Binding-site contacts:
Ligand atom C8 contacts residue TYR159 of chain 1.B at 3.5 Å (hydrophobic).
Ligand atom C14 contacts residue VAL199 of chain 1.B at 3.8 Å (hydrophobic).
Ligand atom C14 contacts residue MET132 of chain 1.B at 3.5 Å (hydrophobic).
Ligand atom O24 contacts residue TYR112 of chain 1.B at 3.8 Å.
Ligand atom N6 contacts residue VAL196 of chain 1.B at 3.8 Å.
Ligand atom C7 contacts residue TYR159 of chain 1.B at 3.7 Å (hydrophobic).
Ligand atom C26 contacts residue LYS113 of chain 1.B at 3.7 Å.
Ligand atom C7 contacts residue VAL196 of chain 1.B at 3.5 Å (hydrophobic).
Ligand atom C3 contacts residue ALA24 of chain 1.D at 3.5 Å (hydrophobic).
Ligand atom C15 contacts residue MET132 of chain 1.B at 3.6 Å (hydrophobic).
Ligand atom C10 contacts residue MET132 of chain 1.B at 3.7 Å (hydrophobic).
Ligand atom C5 contacts residue ILE194 of chain 1.B at 3.8 Å (hydrophobic).
Ligand atom C13 contacts residue PHE237 of chain 1.B at 3.7 Å (hydrophobic).
Ligand atom C4 contacts residue TYR159 of chain 1.B at 3.7 Å (hydrophobic).
Ligand atom C5 contacts residue TYR159 of chain 1.B at 3.7 Å (hydrophobic).
Ligand atom C18 contacts residue PHE237 of chain 1.B at 3.8 Å (hydrophobic).
Ligand atom O25 contacts residue THR111 of chain 1.B at 3.4 Å (h-bond).
Ligand atom C20 contacts residue PHE237 of chain 1.B at 3.4 Å (hydrophobic).
Ligand atom C8 contacts residue VAL196 of chain 1.B at 3.7 Å (hydrophobic).
Ligand atom C13 contacts residue MET132 of chain 1.B at 3.8 Å (hydrophobic).
Ligand atom C11 contacts residue LEU134 of chain 1.B at 3.8 Å (hydrophobic).
Ligand atom C27 contacts residue ASP236 of chain 1.B at 3.6 Å.
Ligand atom O16 contacts residue MET132 of chain 1.B at 3.6 Å.
Ligand atom C4 contacts residue ILE194 of chain 1.B at 3.8 Å (hydrophobic).
Ligand atom C21 contacts residue PHE237 of chain 1.B at 3.7 Å (hydrophobic).
Ligand atom C23 contacts residue PHE237 of chain 1.B at 3.8 Å (hydrophobic).
Ligand atom C26 contacts residue THR111 of chain 1.B at 3.6 Å.
Ligand atom O25 contacts residue TYR112 of chain 1.B at 3.4 Å.
Ligand atom C3 contacts residue PRO181 of chain 1.B at 3.7 Å (hydrophobic).
Ligand atom C3 contacts residue TYR159 of chain 1.B at 3.7 Å (hydrophobic).
Ligand atom C21 contacts residue TYR112 of chain 1.B at 3.4 Å (hydrophobic).
Ligand atom N3 contacts residue LEU240 of chain 1.B at 3.4 Å.
Ligand atom C23 contacts residue TYR112 of chain 1.B at 3.3 Å (hydrophobic).
Ligand atom C12 contacts residue VAL199 of chain 1.B at 3.7 Å (hydrophobic).
Ligand atom C1 contacts residue ILE183 of chain 1.B at 3.5 Å (hydrophobic).
Ligand atom C19 contacts residue PHE237 of chain 1.B at 3.5 Å (hydrophobic).
Ligand atom C4 contacts residue ALA24 of chain 1.D at 3.5 Å (hydrophobic).
Ligand atom C1 contacts residue ILE157 of chain 1.B at 3.4 Å (hydrophobic).
Ligand atom C20 contacts residue TYR112 of chain 1.B at 3.4 Å (hydrophobic).
Ligand atom N4 contacts residue LEU240 of chain 1.B at 3.3 Å.

This small molecule binds to this protein.
Small molecule (SMILES): CCOC(=O)c1ccc(OCCCCC2CCN(c3ccc(C)nn3)CC2)cc1

Sequence of chain 1.B:
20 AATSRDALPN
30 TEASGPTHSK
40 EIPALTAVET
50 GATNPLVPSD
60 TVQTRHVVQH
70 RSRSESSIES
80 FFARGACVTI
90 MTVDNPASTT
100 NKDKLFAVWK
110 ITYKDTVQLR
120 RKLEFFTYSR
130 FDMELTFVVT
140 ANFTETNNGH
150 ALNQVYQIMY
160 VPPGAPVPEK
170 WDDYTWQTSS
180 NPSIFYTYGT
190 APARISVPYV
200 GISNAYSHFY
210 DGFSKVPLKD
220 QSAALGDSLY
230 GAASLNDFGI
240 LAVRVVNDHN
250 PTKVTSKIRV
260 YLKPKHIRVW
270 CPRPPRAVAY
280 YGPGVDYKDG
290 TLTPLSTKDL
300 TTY

Sequence of chain 1.D:
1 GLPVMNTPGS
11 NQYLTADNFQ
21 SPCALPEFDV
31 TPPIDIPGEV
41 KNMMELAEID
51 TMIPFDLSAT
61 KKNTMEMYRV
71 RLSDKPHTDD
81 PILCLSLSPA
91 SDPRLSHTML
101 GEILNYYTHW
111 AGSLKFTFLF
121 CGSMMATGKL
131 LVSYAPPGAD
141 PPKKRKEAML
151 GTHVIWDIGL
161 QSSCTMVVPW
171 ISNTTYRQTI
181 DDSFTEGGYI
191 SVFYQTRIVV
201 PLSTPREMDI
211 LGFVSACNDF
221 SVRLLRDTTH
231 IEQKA